Binding-site contacts:
Ligand atom CAW contacts residue LEU45 of chain 1.A at 3.8 Å (hydrophobic).
Ligand atom SAE contacts residue ILE113 of chain 1.A at 3.8 Å.
Ligand atom CAN contacts residue LEU45 of chain 1.A at 3.7 Å (hydrophobic).
Ligand atom CAT contacts residue GLU114 of chain 1.A at 3.8 Å.
Ligand atom NBA contacts residue ALA66 of chain 1.A at 3.5 Å.
Ligand atom CAK contacts residue CYS116 of chain 1.A at 3.3 Å (hydrophobic).
Ligand atom FAF contacts residue LEU167 of chain 1.A at 3.2 Å.
Ligand atom CAW contacts residue PHE115 of chain 1.A at 3.8 Å (hydrophobic).
Ligand atom NAR contacts residue LEU45 of chain 1.A at 3.8 Å.
Ligand atom FAG contacts residue LYS68 of chain 1.A at 3.8 Å.
Ligand atom CAL contacts residue LEU45 of chain 1.A at 3.8 Å (hydrophobic).
Ligand atom NAR contacts residue CYS116 of chain 1.A at 2.9 Å (h-bond).
Ligand atom CAT contacts residue LEU167 of chain 1.A at 3.1 Å (hydrophobic).
Ligand atom CAH contacts residue ASP178 of chain 1.A at 3.9 Å.
Ligand atom NAA contacts residue GLU114 of chain 1.A at 2.8 Å (salt-bridge).
Ligand atom NAB contacts residue LEU45 of chain 1.A at 2.7 Å (h-bond).
Ligand atom NAO contacts residue PHE115 of chain 1.A at 3.8 Å.
Ligand atom NAP contacts residue ALA66 of chain 1.A at 3.9 Å.
Ligand atom CAI contacts residue ASP178 of chain 1.A at 3.9 Å.
Ligand atom NAA contacts residue LEU167 of chain 1.A at 3.4 Å.
Ligand atom CAK contacts residue GLY119 of chain 1.A at 3.7 Å.
Ligand atom CAX contacts residue LEU167 of chain 1.A at 3.9 Å (hydrophobic).
Ligand atom CAK contacts residue PHE115 of chain 1.A at 3.7 Å (hydrophobic).
Ligand atom NAO contacts residue LEU167 of chain 1.A at 3.6 Å.
Ligand atom CAX contacts residue CYS116 of chain 1.A at 3.7 Å (hydrophobic).
Ligand atom CAM contacts residue GLY119 of chain 1.A at 3.8 Å.
Ligand atom NBA contacts residue LEU167 of chain 1.A at 3.2 Å.
Ligand atom FAG contacts residue VAL53 of chain 1.A at 3.2 Å.
Ligand atom CAW contacts residue CYS116 of chain 1.A at 3.5 Å (hydrophobic).
Ligand atom CAI contacts residue ASN165 of chain 1.A at 3.4 Å.
Ligand atom NAP contacts residue LEU167 of chain 1.A at 3.8 Å.
Ligand atom NAR contacts residue PHE115 of chain 1.A at 3.4 Å.
Ligand atom FAF contacts residue GLY164 of chain 1.A at 3.6 Å.
Ligand atom CAT contacts residue ALA66 of chain 1.A at 3.6 Å (hydrophobic).
Ligand atom NAA contacts residue ILE113 of chain 1.A at 3.6 Å.
Ligand atom SBB contacts residue LEU45 of chain 1.A at 3.8 Å.
Ligand atom CAW contacts residue GLY119 of chain 1.A at 3.9 Å.
Ligand atom NAO contacts residue CYS116 of chain 1.A at 3.0 Å (h-bond).
Ligand atom CAS contacts residue LEU167 of chain 1.A at 3.6 Å (hydrophobic).
Ligand atom CAS contacts residue ALA66 of chain 1.A at 3.8 Å (hydrophobic).

Sequence of chain 1.A:
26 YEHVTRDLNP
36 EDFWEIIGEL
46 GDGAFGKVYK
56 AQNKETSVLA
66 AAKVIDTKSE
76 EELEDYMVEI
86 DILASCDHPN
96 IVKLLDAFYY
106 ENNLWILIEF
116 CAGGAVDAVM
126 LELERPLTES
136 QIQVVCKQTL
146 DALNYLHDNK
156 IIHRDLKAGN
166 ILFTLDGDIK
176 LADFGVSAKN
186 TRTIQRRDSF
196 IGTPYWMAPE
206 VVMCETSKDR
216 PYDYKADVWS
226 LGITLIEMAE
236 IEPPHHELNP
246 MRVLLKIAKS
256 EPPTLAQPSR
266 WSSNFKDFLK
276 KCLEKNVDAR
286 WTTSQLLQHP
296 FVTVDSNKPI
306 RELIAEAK

This small molecule binds to this protein.
Small molecule (SMILES): Nc1nc(Nc2ccc(S(N)(=O)=O)cc2)nn1C(=S)Nc1c(F)cccc1F